Sequence of chain 24.A:
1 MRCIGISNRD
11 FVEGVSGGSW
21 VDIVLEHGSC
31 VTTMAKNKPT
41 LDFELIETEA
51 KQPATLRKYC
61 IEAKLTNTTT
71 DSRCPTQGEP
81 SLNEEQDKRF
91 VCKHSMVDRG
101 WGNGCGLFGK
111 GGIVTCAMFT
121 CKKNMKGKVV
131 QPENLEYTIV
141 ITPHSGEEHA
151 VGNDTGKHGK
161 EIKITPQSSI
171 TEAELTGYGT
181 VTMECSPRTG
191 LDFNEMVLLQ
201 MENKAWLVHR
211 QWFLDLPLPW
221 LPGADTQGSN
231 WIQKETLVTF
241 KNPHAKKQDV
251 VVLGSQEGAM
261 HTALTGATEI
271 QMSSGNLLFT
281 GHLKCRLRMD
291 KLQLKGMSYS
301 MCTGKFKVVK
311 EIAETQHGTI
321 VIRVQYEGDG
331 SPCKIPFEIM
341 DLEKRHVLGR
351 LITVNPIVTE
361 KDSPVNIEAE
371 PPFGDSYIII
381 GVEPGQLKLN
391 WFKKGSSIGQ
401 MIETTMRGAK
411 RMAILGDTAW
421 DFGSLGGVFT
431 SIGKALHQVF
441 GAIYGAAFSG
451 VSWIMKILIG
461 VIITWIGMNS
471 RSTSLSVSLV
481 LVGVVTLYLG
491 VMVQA

A small-molecule ligand and the protein it binds are described below.
Small molecule (SMILES): CC(=O)N[C@H]1[C@H](O[C@H]2[C@H](O)[C@@H](NC(C)=O)CO[C@@H]2CO)O[C@H](CO)[C@@H](O)[C@@H]1O

Binding-site contacts:
Ligand atom N2 contacts residue ASN153 of chain 24.A at 3.1 Å (h-bond).
Ligand atom O5 contacts residue HIS158 of chain 24.A at 3.4 Å.
Ligand atom O3 contacts residue HIS149 of chain 24.A at 4.0 Å.
Ligand atom O5 contacts residue GLY156 of chain 24.A at 4.2 Å.
Ligand atom C5 contacts residue HIS158 of chain 24.A at 4.4 Å.
Ligand atom C3 contacts residue HIS149 of chain 24.A at 4.0 Å.
Ligand atom C2 contacts residue ASN153 of chain 24.A at 2.6 Å.
Ligand atom O4 contacts residue HIS149 of chain 24.A at 4.3 Å.
Ligand atom O6 contacts residue HIS158 of chain 24.A at 4.2 Å.
Ligand atom C5 contacts residue HIS149 of chain 24.A at 3.6 Å.
Ligand atom C4 contacts residue ASN153 of chain 24.A at 4.2 Å.
Ligand atom C2 contacts residue HIS149 of chain 24.A at 3.5 Å.
Ligand atom O5 contacts residue ASN153 of chain 24.A at 2.2 Å (h-bond).
Ligand atom C8 contacts residue ASN153 of chain 24.A at 4.4 Å.
Ligand atom C3 contacts residue ASN153 of chain 24.A at 3.9 Å.
Ligand atom C1 contacts residue HIS149 of chain 24.A at 3.5 Å.
Ligand atom C8 contacts residue GLY102 of chain 10.A at 3.6 Å.
Ligand atom C6 contacts residue GLY156 of chain 24.A at 4.0 Å.
Ligand atom O6 contacts residue HIS149 of chain 24.A at 3.2 Å.
Ligand atom O5 contacts residue HIS149 of chain 24.A at 3.6 Å.
Ligand atom C4 contacts residue HIS149 of chain 24.A at 3.4 Å.
Ligand atom N2 contacts residue HIS149 of chain 24.A at 4.3 Å.
Ligand atom C1 contacts residue HIS158 of chain 24.A at 4.1 Å.
Ligand atom O5 contacts residue THR155 of chain 24.A at 3.4 Å (h-bond).
Ligand atom C6 contacts residue HIS158 of chain 24.A at 4.2 Å.
Ligand atom C7 contacts residue ASN153 of chain 24.A at 4.1 Å.
Ligand atom C6 contacts residue HIS149 of chain 24.A at 4.3 Å.
Ligand atom O7 contacts residue HIS149 of chain 24.A at 3.3 Å.
Ligand atom C5 contacts residue THR155 of chain 24.A at 4.0 Å.
Ligand atom C7 contacts residue HIS149 of chain 24.A at 4.3 Å.
Ligand atom C1 contacts residue THR155 of chain 24.A at 3.3 Å.
Ligand atom C5 contacts residue ASN153 of chain 24.A at 3.6 Å.
Ligand atom C1 contacts residue ASN153 of chain 24.A at 1.4 Å.
Ligand atom C5 contacts residue GLY156 of chain 24.A at 4.3 Å.

Sequence of chain 10.A:
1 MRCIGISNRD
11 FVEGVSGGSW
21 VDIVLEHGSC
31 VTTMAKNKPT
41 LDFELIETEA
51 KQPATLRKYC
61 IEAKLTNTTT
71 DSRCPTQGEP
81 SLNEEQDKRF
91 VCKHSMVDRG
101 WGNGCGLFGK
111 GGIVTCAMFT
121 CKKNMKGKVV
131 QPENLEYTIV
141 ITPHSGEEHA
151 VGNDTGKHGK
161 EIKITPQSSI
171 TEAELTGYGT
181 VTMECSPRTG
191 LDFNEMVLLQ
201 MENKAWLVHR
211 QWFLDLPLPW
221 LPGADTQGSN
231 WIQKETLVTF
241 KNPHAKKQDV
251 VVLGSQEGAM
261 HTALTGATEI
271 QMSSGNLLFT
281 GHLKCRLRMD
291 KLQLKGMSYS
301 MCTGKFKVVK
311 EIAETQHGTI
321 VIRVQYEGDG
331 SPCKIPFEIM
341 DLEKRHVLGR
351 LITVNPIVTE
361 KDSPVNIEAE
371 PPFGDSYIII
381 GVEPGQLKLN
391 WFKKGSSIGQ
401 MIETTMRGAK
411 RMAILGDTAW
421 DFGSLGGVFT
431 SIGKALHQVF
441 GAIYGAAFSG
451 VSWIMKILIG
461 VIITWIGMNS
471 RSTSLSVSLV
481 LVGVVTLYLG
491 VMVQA